A protein and the small-molecule ligand that binds it are described below.
Small molecule (SMILES): CC(=O)N[C@@H]1[C@@H](O)[C@H](O)[C@@H](CO)O[C@H]1O

Sequence of chain 1.C:
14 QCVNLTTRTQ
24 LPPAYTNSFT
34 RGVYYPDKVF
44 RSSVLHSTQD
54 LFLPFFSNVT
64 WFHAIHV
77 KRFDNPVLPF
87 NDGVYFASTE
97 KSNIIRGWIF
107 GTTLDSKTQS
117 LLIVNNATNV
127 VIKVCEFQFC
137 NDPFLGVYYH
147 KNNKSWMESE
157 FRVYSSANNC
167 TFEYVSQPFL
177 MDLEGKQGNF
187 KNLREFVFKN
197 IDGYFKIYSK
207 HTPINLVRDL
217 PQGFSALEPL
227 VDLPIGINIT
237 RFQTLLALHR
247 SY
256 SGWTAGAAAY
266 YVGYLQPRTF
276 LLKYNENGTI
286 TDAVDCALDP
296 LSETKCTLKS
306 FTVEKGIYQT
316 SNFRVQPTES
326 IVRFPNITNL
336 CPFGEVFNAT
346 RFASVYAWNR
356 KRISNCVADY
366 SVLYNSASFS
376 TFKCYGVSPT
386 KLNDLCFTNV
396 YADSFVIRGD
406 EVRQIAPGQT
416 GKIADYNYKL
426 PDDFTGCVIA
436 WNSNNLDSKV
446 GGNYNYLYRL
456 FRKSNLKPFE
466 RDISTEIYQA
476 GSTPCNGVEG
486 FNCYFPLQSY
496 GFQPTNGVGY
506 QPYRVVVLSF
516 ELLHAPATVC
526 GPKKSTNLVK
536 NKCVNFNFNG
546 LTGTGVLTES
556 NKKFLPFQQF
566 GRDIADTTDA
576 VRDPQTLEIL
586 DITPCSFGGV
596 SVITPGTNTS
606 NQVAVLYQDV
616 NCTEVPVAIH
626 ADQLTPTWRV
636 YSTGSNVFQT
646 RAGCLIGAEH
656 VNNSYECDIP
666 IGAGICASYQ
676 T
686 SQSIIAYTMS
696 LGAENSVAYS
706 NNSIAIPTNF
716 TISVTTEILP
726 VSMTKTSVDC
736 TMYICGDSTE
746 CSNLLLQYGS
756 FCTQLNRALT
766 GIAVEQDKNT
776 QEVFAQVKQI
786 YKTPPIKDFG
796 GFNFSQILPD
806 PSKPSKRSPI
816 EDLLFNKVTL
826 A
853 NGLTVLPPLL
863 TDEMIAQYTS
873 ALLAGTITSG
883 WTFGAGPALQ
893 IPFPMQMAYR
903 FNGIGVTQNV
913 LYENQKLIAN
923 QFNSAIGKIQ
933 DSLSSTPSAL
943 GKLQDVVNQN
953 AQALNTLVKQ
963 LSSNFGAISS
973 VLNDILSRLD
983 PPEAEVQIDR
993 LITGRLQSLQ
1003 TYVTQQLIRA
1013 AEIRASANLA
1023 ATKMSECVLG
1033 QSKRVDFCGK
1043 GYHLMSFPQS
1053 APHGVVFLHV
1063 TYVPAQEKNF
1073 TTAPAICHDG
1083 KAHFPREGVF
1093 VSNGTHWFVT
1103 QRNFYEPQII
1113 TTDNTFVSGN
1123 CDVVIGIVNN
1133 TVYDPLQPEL

Binding-site contacts:
Ligand atom N2 contacts residue ASN714 of chain 1.C at 2.9 Å (h-bond).
Ligand atom O5 contacts residue GLN1068 of chain 1.C at 3.9 Å.
Ligand atom C8 contacts residue ASN714 of chain 1.C at 4.4 Å.
Ligand atom C7 contacts residue ASN714 of chain 1.C at 3.1 Å.
Ligand atom O7 contacts residue GLN1068 of chain 1.C at 3.5 Å (h-bond).
Ligand atom C6 contacts residue LEU919 of chain 1.C at 4.5 Å (hydrophobic).
Ligand atom C6 contacts residue GLN923 of chain 1.C at 4.5 Å.
Ligand atom C1 contacts residue LEU919 of chain 1.C at 4.2 Å (hydrophobic).
Ligand atom C5 contacts residue ASN714 of chain 1.C at 3.6 Å.
Ligand atom O4 contacts residue LEU919 of chain 1.C at 4.0 Å.
Ligand atom C2 contacts residue ASN714 of chain 1.C at 2.4 Å.
Ligand atom C3 contacts residue ASN714 of chain 1.C at 3.8 Å.
Ligand atom C1 contacts residue GLN1068 of chain 1.C at 4.2 Å.
Ligand atom C5 contacts residue LEU919 of chain 1.C at 4.0 Å (hydrophobic).
Ligand atom C1 contacts residue ASN714 of chain 1.C at 1.4 Å.
Ligand atom O5 contacts residue ASN714 of chain 1.C at 2.3 Å (h-bond).
Ligand atom C3 contacts residue LEU919 of chain 1.C at 4.4 Å (hydrophobic).
Ligand atom O6 contacts residue GLN923 of chain 1.C at 3.6 Å.
Ligand atom C4 contacts residue ASN714 of chain 1.C at 4.2 Å.
Ligand atom C4 contacts residue LEU919 of chain 1.C at 4.5 Å (hydrophobic).
Ligand atom O7 contacts residue ASN714 of chain 1.C at 3.0 Å (h-bond).